Sequence of chain 1.B:
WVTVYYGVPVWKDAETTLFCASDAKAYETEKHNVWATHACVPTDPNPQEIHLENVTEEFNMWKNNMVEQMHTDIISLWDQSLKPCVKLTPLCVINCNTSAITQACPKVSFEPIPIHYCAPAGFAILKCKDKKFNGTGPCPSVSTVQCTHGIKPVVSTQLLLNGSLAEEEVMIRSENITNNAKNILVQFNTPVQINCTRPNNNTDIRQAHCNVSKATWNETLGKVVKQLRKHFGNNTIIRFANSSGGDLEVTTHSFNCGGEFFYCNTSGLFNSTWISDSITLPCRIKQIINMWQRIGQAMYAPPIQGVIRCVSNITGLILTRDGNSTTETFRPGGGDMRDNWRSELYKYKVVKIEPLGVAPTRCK

A protein and the small-molecule ligand that binds it are described below.
Small molecule (SMILES): CC(=O)N[C@@H]1[C@@H](O)[C@H](O)[C@@H](CO)O[C@H]1O

Binding-site contacts:
Ligand atom C4 contacts residue TRP362 of chain 1.B at 4.2 Å (hydrophobic).
Ligand atom C2 contacts residue ASN306 of chain 1.B at 2.4 Å.
Ligand atom C5 contacts residue ASN306 of chain 1.B at 3.7 Å.
Ligand atom O3 contacts residue TRP362 of chain 1.B at 4.4 Å.
Ligand atom C1 contacts residue ASN306 of chain 1.B at 1.4 Å.
Ligand atom N2 contacts residue ASN306 of chain 1.B at 2.9 Å (h-bond).
Ligand atom C3 contacts residue ASN306 of chain 1.B at 3.8 Å.
Ligand atom C7 contacts residue ASN306 of chain 1.B at 3.9 Å.
Ligand atom O5 contacts residue ASN306 of chain 1.B at 2.4 Å (h-bond).
Ligand atom C2 contacts residue TRP362 of chain 1.B at 4.4 Å (hydrophobic).
Ligand atom O7 contacts residue ASN306 of chain 1.B at 4.3 Å.
Ligand atom C4 contacts residue ASN306 of chain 1.B at 4.2 Å.
Ligand atom O6 contacts residue SER360 of chain 1.B at 4.1 Å.